The protein below binds the small molecule below.
Small molecule (SMILES): COc1ccc(C[C@H](NC(=O)[C@H](C)NC(=O)CN2CCOCC2)C(=O)N[C@@H](Cc2ccccc2)[C@@H](O)[C@H](C)CO)cc1

Sequence of chain 1.H:
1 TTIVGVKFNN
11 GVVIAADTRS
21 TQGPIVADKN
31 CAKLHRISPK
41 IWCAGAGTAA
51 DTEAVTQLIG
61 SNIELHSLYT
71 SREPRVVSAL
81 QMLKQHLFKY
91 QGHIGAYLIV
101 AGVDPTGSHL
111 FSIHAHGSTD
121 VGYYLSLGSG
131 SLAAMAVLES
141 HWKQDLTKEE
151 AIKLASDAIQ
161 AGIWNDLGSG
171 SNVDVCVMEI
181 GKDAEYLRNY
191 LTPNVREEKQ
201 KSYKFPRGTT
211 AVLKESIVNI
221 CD

Binding-site contacts:
Ligand atom C9 contacts residue LYS33 of chain 1.N at 3.8 Å.
Ligand atom C6 contacts residue THR1 of chain 1.N at 3.8 Å.
Ligand atom O13 contacts residue THR1 of chain 1.N at 3.2 Å (h-bond).
Ligand atom C4 contacts residue ALA49 of chain 1.N at 3.7 Å (hydrophobic).
Ligand atom O45 contacts residue THR94 of chain 1.N at 3.8 Å.
Ligand atom N22 contacts residue THR1 of chain 1.N at 3.7 Å.
Ligand atom C5 contacts residue THR20 of chain 1.N at 3.7 Å.
Ligand atom C12 contacts residue THR1 of chain 1.N at 2.5 Å.
Ligand atom C43 contacts residue GLY47 of chain 1.N at 3.6 Å.
Ligand atom C7 contacts residue THR1 of chain 1.N at 2.6 Å.
Ligand atom C11 contacts residue SER168 of chain 1.N at 3.3 Å.
Ligand atom O37 contacts residue THR22 of chain 1.N at 3.7 Å.
Ligand atom C7 contacts residue GLY47 of chain 1.N at 3.8 Å.
Ligand atom O21 contacts residue THR1 of chain 1.N at 2.3 Å (h-bond).
Ligand atom C11 contacts residue ARG19 of chain 1.N at 3.7 Å.
Ligand atom C4 contacts residue THR20 of chain 1.N at 3.3 Å.
Ligand atom C2 contacts residue ARG45 of chain 1.N at 3.2 Å.
Ligand atom O21 contacts residue SER46 of chain 1.N at 3.6 Å.
Ligand atom C32 contacts residue HIS116 of chain 1.H at 3.7 Å.
Ligand atom C8 contacts residue THR1 of chain 1.N at 2.4 Å.
Ligand atom C41 contacts residue GLY47 of chain 1.N at 3.7 Å.
Ligand atom C11 contacts residue THR1 of chain 1.N at 2.5 Å.
Ligand atom C9 contacts residue THR1 of chain 1.N at 1.4 Å.
Ligand atom C10 contacts residue THR1 of chain 1.N at 1.5 Å.
Ligand atom C3 contacts residue THR31 of chain 1.N at 3.7 Å.
Ligand atom O49 contacts residue THR21 of chain 1.N at 3.3 Å (h-bond).
Ligand atom C43 contacts residue SER48 of chain 1.N at 3.7 Å.
Ligand atom C27 contacts residue THR21 of chain 1.N at 3.7 Å.
Ligand atom C3 contacts residue ARG45 of chain 1.N at 3.6 Å.
Ligand atom C23 contacts residue GLY47 of chain 1.N at 3.6 Å.
Ligand atom C1 contacts residue ARG45 of chain 1.N at 3.5 Å.
Ligand atom O49 contacts residue THR20 of chain 1.N at 3.4 Å.
Ligand atom O39 contacts residue ALA49 of chain 1.N at 3.2 Å (h-bond).
Ligand atom C24 contacts residue GLY47 of chain 1.N at 3.4 Å.
Ligand atom N25 contacts residue THR21 of chain 1.N at 3.2 Å (h-bond).
Ligand atom O37 contacts residue THR21 of chain 1.N at 3.7 Å.
Ligand atom C42 contacts residue GLY47 of chain 1.N at 3.3 Å.
Ligand atom O21 contacts residue GLY47 of chain 1.N at 3.0 Å (h-bond).
Ligand atom N22 contacts residue GLY47 of chain 1.N at 2.9 Å (h-bond).
Ligand atom C11 contacts residue THR21 of chain 1.N at 3.8 Å.

Sequence of chain 1.N:
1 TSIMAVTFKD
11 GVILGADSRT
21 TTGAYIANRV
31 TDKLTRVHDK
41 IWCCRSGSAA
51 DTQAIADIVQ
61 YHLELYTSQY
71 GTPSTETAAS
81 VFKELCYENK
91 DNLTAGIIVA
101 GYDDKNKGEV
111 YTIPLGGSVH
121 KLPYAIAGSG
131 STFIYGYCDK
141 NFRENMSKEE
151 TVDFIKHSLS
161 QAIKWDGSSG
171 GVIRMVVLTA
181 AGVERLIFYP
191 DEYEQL